Binding-site contacts:
Ligand atom N3 contacts residue LEU99 of chain 1.B at 4.3 Å.
Ligand atom N3 contacts residue TRP70 of chain 1.B at 3.5 Å.
Ligand atom C8 contacts residue TRP110 of chain 2.B at 3.6 Å (hydrophobic).
Ligand atom C1 contacts residue TRP110 of chain 2.B at 4.2 Å (hydrophobic).
Ligand atom O6 contacts residue TRP110 of chain 2.B at 3.7 Å.
Ligand atom C6 contacts residue TRP110 of chain 2.B at 3.3 Å (hydrophobic).
Ligand atom N7 contacts residue THR35 of chain 1.B at 4.0 Å.
Ligand atom N3 contacts residue THR77 of chain 1.B at 4.4 Å.
Ligand atom C2 contacts residue TRP110 of chain 2.B at 3.6 Å (hydrophobic).
Ligand atom N1 contacts residue TRP110 of chain 2.B at 3.4 Å.
Ligand atom C5 contacts residue THR35 of chain 1.B at 4.5 Å.
Ligand atom C8 contacts residue THR35 of chain 1.B at 4.1 Å.
Ligand atom C3 contacts residue TRP110 of chain 2.B at 4.4 Å (hydrophobic).
Ligand atom C2 contacts residue LEU99 of chain 1.B at 4.1 Å (hydrophobic).
Ligand atom C1 contacts residue THR77 of chain 1.B at 3.9 Å.
Ligand atom C1 contacts residue ASN118 of chain 1.B at 4.3 Å.
Ligand atom C1 contacts residue PHE79 of chain 1.B at 3.9 Å (hydrophobic).
Ligand atom C3 contacts residue LEU99 of chain 1.B at 3.6 Å (hydrophobic).
Ligand atom C2 contacts residue THR77 of chain 1.B at 3.7 Å.
Ligand atom N3 contacts residue TRP110 of chain 2.B at 3.7 Å.
Ligand atom O6 contacts residue ASN118 of chain 1.B at 3.9 Å.
Ligand atom C4 contacts residue TRP110 of chain 2.B at 3.2 Å (hydrophobic).
Ligand atom O2 contacts residue TRP70 of chain 1.B at 3.5 Å.
Ligand atom C2 contacts residue TRP70 of chain 1.B at 3.5 Å (hydrophobic).
Ligand atom O2 contacts residue THR77 of chain 1.B at 2.5 Å (h-bond).
Ligand atom C3 contacts residue TRP70 of chain 1.B at 3.5 Å (hydrophobic).
Ligand atom C5 contacts residue TRP110 of chain 2.B at 3.2 Å (hydrophobic).
Ligand atom O2 contacts residue LEU99 of chain 1.B at 3.4 Å.
Ligand atom O2 contacts residue TRP110 of chain 2.B at 4.4 Å.
Ligand atom C1 contacts residue TRP97 of chain 1.B at 3.6 Å (hydrophobic).
Ligand atom C4 contacts residue TRP70 of chain 1.B at 4.2 Å (hydrophobic).
Ligand atom N9 contacts residue TRP110 of chain 2.B at 3.5 Å.
Ligand atom N1 contacts residue TRP70 of chain 1.B at 4.2 Å.
Ligand atom O6 contacts residue LEU14 of chain 1.B at 3.9 Å.
Ligand atom C3 contacts residue THR77 of chain 1.B at 4.2 Å.
Ligand atom N7 contacts residue TRP110 of chain 2.B at 3.5 Å.

A small-molecule ligand and the protein it binds are described below.
Small molecule (SMILES): Cn1c(=O)c2[nH]cnc2n(C)c1=O

Sequence of chain 1.B:
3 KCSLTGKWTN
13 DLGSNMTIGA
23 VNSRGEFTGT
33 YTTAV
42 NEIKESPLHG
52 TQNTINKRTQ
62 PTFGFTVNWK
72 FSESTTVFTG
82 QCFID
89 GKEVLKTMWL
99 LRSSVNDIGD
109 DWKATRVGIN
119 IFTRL

Sequence of chain 2.B:
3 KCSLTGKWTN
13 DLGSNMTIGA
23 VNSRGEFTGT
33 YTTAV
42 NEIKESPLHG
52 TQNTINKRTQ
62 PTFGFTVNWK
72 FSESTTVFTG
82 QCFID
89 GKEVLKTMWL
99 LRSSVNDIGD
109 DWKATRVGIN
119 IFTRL